Sequence of chain 1.D:
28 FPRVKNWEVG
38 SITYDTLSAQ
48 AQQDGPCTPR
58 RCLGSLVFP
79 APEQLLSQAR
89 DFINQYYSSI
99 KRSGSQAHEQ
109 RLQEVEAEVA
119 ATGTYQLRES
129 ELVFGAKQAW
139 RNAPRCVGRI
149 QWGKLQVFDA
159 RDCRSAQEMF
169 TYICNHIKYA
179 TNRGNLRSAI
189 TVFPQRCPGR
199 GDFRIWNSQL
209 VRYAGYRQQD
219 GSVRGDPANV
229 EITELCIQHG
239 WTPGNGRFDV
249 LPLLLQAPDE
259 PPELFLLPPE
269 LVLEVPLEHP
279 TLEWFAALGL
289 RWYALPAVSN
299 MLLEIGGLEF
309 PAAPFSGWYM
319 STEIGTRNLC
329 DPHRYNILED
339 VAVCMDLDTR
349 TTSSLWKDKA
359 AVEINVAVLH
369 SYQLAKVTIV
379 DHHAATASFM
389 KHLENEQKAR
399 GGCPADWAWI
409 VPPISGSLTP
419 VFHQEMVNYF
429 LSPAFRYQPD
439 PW

Binding-site contacts:
Ligand atom C07 contacts residue HEM1 of chain 1.GA at 3.6 Å.
Ligand atom N02 contacts residue MET318 of chain 1.D at 3.9 Å.
Ligand atom C11 contacts residue VAL296 of chain 1.D at 3.9 Å (hydrophobic).
Ligand atom C09 contacts residue VAL296 of chain 1.D at 3.8 Å (hydrophobic).
Ligand atom C24 contacts residue VAL64 of chain 1.D at 3.8 Å (hydrophobic).
Ligand atom C02 contacts residue GLU321 of chain 1.D at 3.6 Å.
Ligand atom C16 contacts residue HEM1 of chain 1.GA at 3.1 Å.
Ligand atom C03 contacts residue TRP316 of chain 1.D at 3.8 Å (hydrophobic).
Ligand atom C07 contacts residue PHE313 of chain 1.D at 3.7 Å (hydrophobic).
Ligand atom F12 contacts residue HEM1 of chain 1.GA at 3.5 Å.
Ligand atom C14 contacts residue HEM1 of chain 1.GA at 3.2 Å.
Ligand atom N02 contacts residue TYR317 of chain 1.D at 3.5 Å.
Ligand atom C08 contacts residue HEM1 of chain 1.GA at 3.4 Å.
Ligand atom N02 contacts residue TRP316 of chain 1.D at 2.7 Å (h-bond).
Ligand atom C02 contacts residue HEM1 of chain 1.GA at 3.6 Å.
Ligand atom N01 contacts residue GLU321 of chain 1.D at 2.7 Å (salt-bridge).
Ligand atom C08 contacts residue GLU321 of chain 1.D at 3.5 Å.
Ligand atom C15 contacts residue HEM1 of chain 1.GA at 3.8 Å.
Ligand atom C06 contacts residue GLU321 of chain 1.D at 3.5 Å.
Ligand atom N02 contacts residue GLU321 of chain 1.D at 2.7 Å (salt-bridge).
Ligand atom C07 contacts residue SER314 of chain 1.D at 3.9 Å.
Ligand atom C13 contacts residue HEM1 of chain 1.GA at 3.0 Å.
Ligand atom C23 contacts residue VAL64 of chain 1.D at 3.5 Å (hydrophobic).
Ligand atom F12 contacts residue VAL296 of chain 1.D at 2.8 Å.
Ligand atom N02 contacts residue HEM1 of chain 1.GA at 3.5 Å.
Ligand atom C11 contacts residue HEM1 of chain 1.GA at 3.5 Å.
Ligand atom C02 contacts residue PRO294 of chain 1.D at 3.8 Å (hydrophobic).
Ligand atom C04 contacts residue HEM1 of chain 1.GA at 3.9 Å.
Ligand atom C07 contacts residue GLY315 of chain 1.D at 3.6 Å.
Ligand atom F13 contacts residue MET299 of chain 1.D at 3.6 Å.
Ligand atom C05 contacts residue VAL296 of chain 1.D at 3.8 Å (hydrophobic).
Ligand atom C03 contacts residue HEM1 of chain 1.GA at 3.5 Å.
Ligand atom C07 contacts residue PRO294 of chain 1.D at 3.8 Å (hydrophobic).
Ligand atom N01 contacts residue HEM1 of chain 1.GA at 3.8 Å.
Ligand atom C03 contacts residue PRO294 of chain 1.D at 3.6 Å (hydrophobic).
Ligand atom C02 contacts residue TRP316 of chain 1.D at 3.7 Å (hydrophobic).
Ligand atom F13 contacts residue HEM1 of chain 1.GA at 2.6 Å.
Ligand atom C09 contacts residue HEM1 of chain 1.GA at 3.7 Å.
Ligand atom C12 contacts residue VAL296 of chain 1.D at 3.4 Å (hydrophobic).
Ligand atom C12 contacts residue HEM1 of chain 1.GA at 3.8 Å.

A protein and the small-molecule ligand that binds it are described below.
Small molecule (SMILES): Cc1cc(N)nc(CCc2cc(CC[C@H]3CCN3C)cc(F)c2F)c1

Sequence of chain 1.C:
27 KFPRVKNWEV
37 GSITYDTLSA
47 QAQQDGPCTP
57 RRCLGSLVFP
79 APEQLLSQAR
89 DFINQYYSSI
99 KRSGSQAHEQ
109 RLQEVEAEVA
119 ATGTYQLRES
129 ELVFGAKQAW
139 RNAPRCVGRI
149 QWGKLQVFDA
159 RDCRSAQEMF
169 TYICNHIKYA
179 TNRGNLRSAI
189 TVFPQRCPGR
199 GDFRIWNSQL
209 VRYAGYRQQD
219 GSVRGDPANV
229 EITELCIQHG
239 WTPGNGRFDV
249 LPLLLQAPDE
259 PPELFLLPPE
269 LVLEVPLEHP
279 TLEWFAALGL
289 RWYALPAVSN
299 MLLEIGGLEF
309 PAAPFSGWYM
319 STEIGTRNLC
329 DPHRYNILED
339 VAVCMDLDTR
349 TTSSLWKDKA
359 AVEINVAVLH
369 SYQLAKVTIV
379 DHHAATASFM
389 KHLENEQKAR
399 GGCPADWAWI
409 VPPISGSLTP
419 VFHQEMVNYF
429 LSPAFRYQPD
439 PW